Sequence of chain 1.B:
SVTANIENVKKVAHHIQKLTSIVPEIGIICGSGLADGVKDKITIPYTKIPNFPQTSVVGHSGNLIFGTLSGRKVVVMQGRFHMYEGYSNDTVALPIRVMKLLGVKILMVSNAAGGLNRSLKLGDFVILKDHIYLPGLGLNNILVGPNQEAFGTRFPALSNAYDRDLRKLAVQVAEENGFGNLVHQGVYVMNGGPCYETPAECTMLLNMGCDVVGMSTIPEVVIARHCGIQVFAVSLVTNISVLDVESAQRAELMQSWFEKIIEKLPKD

Sequence of chain 1.C:
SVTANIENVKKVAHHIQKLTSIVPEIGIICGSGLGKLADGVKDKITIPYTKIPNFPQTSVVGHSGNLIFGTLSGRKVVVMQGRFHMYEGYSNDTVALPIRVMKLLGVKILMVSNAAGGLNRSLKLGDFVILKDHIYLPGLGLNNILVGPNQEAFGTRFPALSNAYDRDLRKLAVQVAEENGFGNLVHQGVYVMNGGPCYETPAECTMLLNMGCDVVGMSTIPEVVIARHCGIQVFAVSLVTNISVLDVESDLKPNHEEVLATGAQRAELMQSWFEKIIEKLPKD

Binding-site contacts:
Ligand atom N18 contacts residue GLU203 of chain 1.B at 2.8 Å (salt-bridge).
Ligand atom N03 contacts residue VAL219 of chain 1.B at 3.8 Å.
Ligand atom O17 contacts residue GLY120 of chain 1.B at 3.3 Å.
Ligand atom C13 contacts residue ALA119 of chain 1.B at 3.8 Å (hydrophobic).
Ligand atom C13 contacts residue ALA118 of chain 1.B at 3.8 Å (hydrophobic).
Ligand atom N01 contacts residue MET221 of chain 1.B at 3.3 Å.
Ligand atom O17 contacts residue ASN245 of chain 1.B at 3.0 Å (h-bond).
Ligand atom C16 contacts residue GLU203 of chain 1.B at 3.8 Å.
Ligand atom C13 contacts residue THR244 of chain 1.B at 3.5 Å.
Ligand atom C13 contacts residue ASN245 of chain 1.B at 3.8 Å.
Ligand atom C15 contacts residue GLY120 of chain 1.B at 3.5 Å.
Ligand atom C02 contacts residue GLY220 of chain 1.B at 3.6 Å.
Ligand atom N18 contacts residue VAL219 of chain 1.B at 3.5 Å (h-bond).
Ligand atom C09 contacts residue TYR202 of chain 1.B at 3.4 Å (hydrophobic).
Ligand atom N14 contacts residue ALA119 of chain 1.B at 3.6 Å.
Ligand atom N01 contacts residue GLY220 of chain 1.B at 3.5 Å.
Ligand atom C16 contacts residue VAL219 of chain 1.B at 3.7 Å (hydrophobic).
Ligand atom O17 contacts residue TYR202 of chain 1.B at 3.8 Å.
Ligand atom N14 contacts residue THR244 of chain 1.B at 3.7 Å.
Ligand atom N14 contacts residue TYR202 of chain 1.B at 3.9 Å.
Ligand atom C08 contacts residue TYR202 of chain 1.B at 3.7 Å (hydrophobic).
Ligand atom C15 contacts residue VAL219 of chain 1.B at 3.9 Å (hydrophobic).
Ligand atom N01 contacts residue GLU203 of chain 1.B at 2.8 Å (salt-bridge).
Ligand atom N14 contacts residue ASN245 of chain 1.B at 3.0 Å (h-bond).
Ligand atom N03 contacts residue GLY220 of chain 1.B at 3.4 Å.
Ligand atom C15 contacts residue TYR202 of chain 1.B at 3.6 Å (hydrophobic).
Ligand atom C10 contacts residue PHE161 of chain 1.C at 3.5 Å (hydrophobic).
Ligand atom C02 contacts residue GLU203 of chain 1.B at 3.6 Å.
Ligand atom N18 contacts residue TYR202 of chain 1.B at 3.9 Å.
Ligand atom C08 contacts residue MET221 of chain 1.B at 3.2 Å (hydrophobic).
Ligand atom O17 contacts residue GLU203 of chain 1.B at 3.8 Å.
Ligand atom C05 contacts residue ALA118 of chain 1.B at 3.4 Å (hydrophobic).
Ligand atom C02 contacts residue VAL219 of chain 1.B at 3.6 Å (hydrophobic).
Ligand atom C09 contacts residue MET221 of chain 1.B at 3.6 Å (hydrophobic).
Ligand atom C16 contacts residue GLY120 of chain 1.B at 3.5 Å.
Ligand atom C07 contacts residue MET221 of chain 1.B at 3.8 Å (hydrophobic).
Ligand atom C16 contacts residue TYR202 of chain 1.B at 3.7 Å (hydrophobic).
Ligand atom C06 contacts residue ALA118 of chain 1.B at 3.2 Å (hydrophobic).
Ligand atom C09 contacts residue PHE161 of chain 1.C at 3.7 Å (hydrophobic).
Ligand atom N14 contacts residue GLY120 of chain 1.B at 3.5 Å (h-bond).

The small molecule below binds the protein below.
Small molecule (SMILES): Nc1nc2c(Cc3cccnc3)c[nH]c2c(=O)[nH]1